Sequence of chain 1.A:
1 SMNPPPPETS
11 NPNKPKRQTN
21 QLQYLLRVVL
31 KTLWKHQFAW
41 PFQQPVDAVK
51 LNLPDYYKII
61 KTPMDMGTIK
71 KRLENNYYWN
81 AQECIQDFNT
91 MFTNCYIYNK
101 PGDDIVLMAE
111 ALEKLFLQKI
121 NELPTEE

A small-molecule ligand and the protein it binds are described below.
Small molecule (SMILES): Cc1noc(C)c1-c1cc(O)cc([C@@H](O)c2ccccc2)c1

Binding-site contacts:
Ligand atom C contacts residue PRO41 of chain 1.A at 3.8 Å (hydrophobic).
Ligand atom C6 contacts residue LEU51 of chain 1.A at 3.8 Å (hydrophobic).
Ligand atom O contacts residue TRP40 of chain 1.A at 4.2 Å.
Ligand atom C7 contacts residue PRO41 of chain 1.A at 3.7 Å (hydrophobic).
Ligand atom C contacts residue ILE105 of chain 1.A at 4.1 Å (hydrophobic).
Ligand atom N contacts residue CYS95 of chain 1.A at 4.0 Å.
Ligand atom C14 contacts residue MET108 of chain 1.A at 3.7 Å (hydrophobic).
Ligand atom O2 contacts residue TYR56 of chain 1.A at 3.9 Å.
Ligand atom O2 contacts residue TYR98 of chain 1.A at 4.0 Å.
Ligand atom C12 contacts residue ILE105 of chain 1.A at 4.1 Å (hydrophobic).
Ligand atom C1 contacts residue ILE105 of chain 1.A at 3.9 Å (hydrophobic).
Ligand atom C15 contacts residue TRP40 of chain 1.A at 3.7 Å (hydrophobic).
Ligand atom O2 contacts residue ASN99 of chain 1.A at 3.1 Å (h-bond).
Ligand atom C6 contacts residue PRO41 of chain 1.A at 4.1 Å (hydrophobic).
Ligand atom C15 contacts residue PRO41 of chain 1.A at 4.0 Å (hydrophobic).
Ligand atom C contacts residue PHE42 of chain 1.A at 3.6 Å (hydrophobic).
Ligand atom O1 contacts residue LEU51 of chain 1.A at 3.7 Å.
Ligand atom C7 contacts residue LEU51 of chain 1.A at 3.7 Å (hydrophobic).
Ligand atom C14 contacts residue PRO41 of chain 1.A at 3.9 Å (hydrophobic).
Ligand atom C17 contacts residue TYR98 of chain 1.A at 3.9 Å (hydrophobic).
Ligand atom C13 contacts residue MET108 of chain 1.A at 3.6 Å (hydrophobic).
Ligand atom C15 contacts residue ILE105 of chain 1.A at 3.9 Å (hydrophobic).
Ligand atom C17 contacts residue LEU53 of chain 1.A at 3.5 Å (hydrophobic).
Ligand atom C4 contacts residue ILE105 of chain 1.A at 3.9 Å (hydrophobic).
Ligand atom N contacts residue ASN99 of chain 1.A at 3.6 Å.
Ligand atom C2 contacts residue VAL46 of chain 1.A at 4.1 Å (hydrophobic).
Ligand atom C8 contacts residue VAL46 of chain 1.A at 4.2 Å (hydrophobic).
Ligand atom C14 contacts residue ILE105 of chain 1.A at 3.8 Å (hydrophobic).
Ligand atom O contacts residue PRO41 of chain 1.A at 3.4 Å (h-bond).
Ligand atom C2 contacts residue ILE105 of chain 1.A at 4.0 Å (hydrophobic).
Ligand atom C14 contacts residue TRP40 of chain 1.A at 3.9 Å (hydrophobic).
Ligand atom O contacts residue LEU51 of chain 1.A at 4.1 Å.
Ligand atom C5 contacts residue LEU51 of chain 1.A at 4.1 Å (hydrophobic).
Ligand atom C8 contacts residue PRO41 of chain 1.A at 3.6 Å (hydrophobic).
Ligand atom C1 contacts residue VAL46 of chain 1.A at 4.0 Å (hydrophobic).
Ligand atom C3 contacts residue ILE105 of chain 1.A at 4.0 Å (hydrophobic).
Ligand atom O contacts residue GLN44 of chain 1.A at 4.1 Å.
Ligand atom C16 contacts residue ASN99 of chain 1.A at 3.9 Å.
Ligand atom C8 contacts residue LEU51 of chain 1.A at 3.9 Å (hydrophobic).
Ligand atom C17 contacts residue ASN99 of chain 1.A at 4.1 Å.